Binding-site contacts:
Ligand atom C5' contacts residue DA4 of chain 3.D at 4.0 Å.
Ligand atom C4' contacts residue DA4 of chain 3.D at 4.3 Å.
Ligand atom O5' contacts residue DA4 of chain 3.D at 4.0 Å.
Ligand atom P contacts residue DA4 of chain 3.D at 3.2 Å.
Ligand atom C2' contacts residue DA4 of chain 3.D at 3.5 Å.
Ligand atom OP2 contacts residue DA4 of chain 3.D at 3.6 Å.
Ligand atom O3' contacts residue DA4 of chain 3.D at 4.2 Å.
Ligand atom C3' contacts residue DA4 of chain 3.D at 3.3 Å.
Ligand atom OP1 contacts residue DA4 of chain 3.D at 2.2 Å.

The small molecule below binds the protein below.
Small molecule (SMILES): Nc1ccn([C@H]2C[C@H](O)[C@@H](COP(=O)(O)O)O2)c(=O)n1